Sequence of chain 1.C:
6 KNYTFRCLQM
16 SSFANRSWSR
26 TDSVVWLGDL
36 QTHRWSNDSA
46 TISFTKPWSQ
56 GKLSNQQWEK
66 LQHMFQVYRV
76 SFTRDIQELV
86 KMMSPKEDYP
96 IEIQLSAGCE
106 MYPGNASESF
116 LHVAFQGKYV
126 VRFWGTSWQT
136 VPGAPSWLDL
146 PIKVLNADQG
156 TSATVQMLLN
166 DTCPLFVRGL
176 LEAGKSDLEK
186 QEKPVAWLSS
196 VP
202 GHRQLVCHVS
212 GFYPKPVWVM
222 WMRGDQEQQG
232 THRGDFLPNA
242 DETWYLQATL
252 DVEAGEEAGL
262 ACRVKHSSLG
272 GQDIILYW

This small molecule binds to this protein.
Small molecule (SMILES): CC(=O)N[C@H]1[C@H](O[C@H]2[C@H](O)[C@@H](NC(C)=O)CO[C@@H]2CO[C@@H]2O[C@@H](C)[C@@H](O)[C@@H](O)[C@@H]2O)O[C@H](CO)[C@@H](O[C@@H]2O[C@H](CO)[C@@H](O)[C@H](O[C@H]3O[C@H](CO)[C@@H](O)[C@H](O)[C@@H]3O)[C@@H]2O)[C@@H]1O

Binding-site contacts:
Ligand atom O5 contacts residue ASN165 of chain 1.C at 2.4 Å (h-bond).
Ligand atom O3 contacts residue GLU113 of chain 1.C at 4.0 Å.
Ligand atom C8 contacts residue TRP129 of chain 1.C at 3.9 Å (hydrophobic).
Ligand atom C3 contacts residue SER114 of chain 1.C at 4.1 Å.
Ligand atom C7 contacts residue GLN161 of chain 1.C at 3.7 Å.
Ligand atom O4 contacts residue TRP129 of chain 1.C at 3.9 Å.
Ligand atom C7 contacts residue GLY130 of chain 1.C at 3.8 Å.
Ligand atom C6 contacts residue GLY130 of chain 1.C at 3.6 Å.
Ligand atom C3 contacts residue GLY130 of chain 1.C at 3.8 Å.
Ligand atom O3 contacts residue THR131 of chain 1.C at 3.8 Å.
Ligand atom C5 contacts residue GLY130 of chain 1.C at 4.1 Å.
Ligand atom O7 contacts residue GLY130 of chain 1.C at 3.3 Å.
Ligand atom O3 contacts residue GLN161 of chain 1.C at 3.8 Å.
Ligand atom C3 contacts residue ASN165 of chain 1.C at 3.8 Å.
Ligand atom O5 contacts residue GLY130 of chain 1.C at 3.2 Å (h-bond).
Ligand atom O4 contacts residue GLY130 of chain 1.C at 3.5 Å.
Ligand atom O6 contacts residue THR131 of chain 1.C at 4.0 Å.
Ligand atom C5 contacts residue GLY130 of chain 1.C at 3.8 Å.
Ligand atom O5 contacts residue THR131 of chain 1.C at 3.7 Å.
Ligand atom C4 contacts residue ASN165 of chain 1.C at 4.0 Å.
Ligand atom C5 contacts residue ASN165 of chain 1.C at 3.6 Å.
Ligand atom C6 contacts residue ASN165 of chain 1.C at 3.7 Å.
Ligand atom C4 contacts residue GLY130 of chain 1.C at 4.0 Å.
Ligand atom C2 contacts residue GLN161 of chain 1.C at 3.9 Å.
Ligand atom C6 contacts residue LEU164 of chain 1.C at 3.9 Å (hydrophobic).
Ligand atom C1 contacts residue ASN165 of chain 1.C at 1.4 Å.
Ligand atom C3 contacts residue THR131 of chain 1.C at 4.0 Å.
Ligand atom C8 contacts residue GLN161 of chain 1.C at 3.5 Å.
Ligand atom C4 contacts residue SER114 of chain 1.C at 3.8 Å.
Ligand atom C5 contacts residue ASN165 of chain 1.C at 3.5 Å.
Ligand atom O4 contacts residue SER114 of chain 1.C at 3.0 Å (h-bond).
Ligand atom O7 contacts residue ASN165 of chain 1.C at 2.8 Å (h-bond).
Ligand atom C2 contacts residue ASN165 of chain 1.C at 2.4 Å.
Ligand atom N2 contacts residue ASN165 of chain 1.C at 2.9 Å (h-bond).
Ligand atom O4 contacts residue THR131 of chain 1.C at 3.9 Å.
Ligand atom O3 contacts residue SER114 of chain 1.C at 3.1 Å (h-bond).
Ligand atom C3 contacts residue GLN161 of chain 1.C at 3.8 Å.
Ligand atom C6 contacts residue PHE128 of chain 1.C at 4.0 Å (hydrophobic).
Ligand atom N2 contacts residue GLN161 of chain 1.C at 2.9 Å (h-bond).
Ligand atom C7 contacts residue ASN165 of chain 1.C at 3.1 Å.